This protein binds this small molecule.
Small molecule (SMILES): Cc1c(COc2ccc(F)c(F)c2F)oc2cccc(OCCCNCc3cccnc3)c12

Sequence of chain 1.A:
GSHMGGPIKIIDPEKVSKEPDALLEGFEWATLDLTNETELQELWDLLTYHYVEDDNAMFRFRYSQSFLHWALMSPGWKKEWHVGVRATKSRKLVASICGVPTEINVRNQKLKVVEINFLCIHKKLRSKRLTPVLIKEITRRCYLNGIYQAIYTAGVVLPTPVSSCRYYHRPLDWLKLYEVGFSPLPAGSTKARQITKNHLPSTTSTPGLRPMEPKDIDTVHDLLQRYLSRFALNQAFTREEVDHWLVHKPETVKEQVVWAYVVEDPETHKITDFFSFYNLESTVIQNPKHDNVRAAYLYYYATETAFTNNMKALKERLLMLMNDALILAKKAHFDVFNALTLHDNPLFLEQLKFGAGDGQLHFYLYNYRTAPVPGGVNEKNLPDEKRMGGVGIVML

Binding-site contacts:
Ligand atom CAK contacts residue HIS169 of chain 1.A at 3.4 Å.
Ligand atom OAU contacts residue TYR297 of chain 1.A at 3.8 Å.
Ligand atom FAB contacts residue VAL336 of chain 1.A at 3.4 Å.
Ligand atom CAL contacts residue TYR167 of chain 1.A at 3.8 Å (hydrophobic).
Ligand atom FAB contacts residue PHE182 of chain 1.A at 3.7 Å.
Ligand atom CAM contacts residue PHE61 of chain 1.A at 3.5 Å (hydrophobic).
Ligand atom FAB contacts residue LEU177 of chain 1.A at 3.8 Å.
Ligand atom CAG contacts residue TYR63 of chain 1.A at 3.4 Å (hydrophobic).
Ligand atom CBG contacts residue TYR167 of chain 1.A at 3.8 Å (hydrophobic).
Ligand atom CAF contacts residue ALA339 of chain 1.A at 3.5 Å (hydrophobic).
Ligand atom CAH contacts residue LEU396 of chain 1.A at 3.4 Å (hydrophobic).
Ligand atom OAW contacts residue TYR167 of chain 1.A at 3.6 Å.
Ligand atom CAO contacts residue LEU396 of chain 1.A at 3.0 Å (hydrophobic).
Ligand atom NAT contacts residue LEU396 of chain 1.A at 2.8 Å (h-bond).
Ligand atom NAS contacts residue TYR51 of chain 1.A at 3.2 Å.
Ligand atom CAQ contacts residue LEU396 of chain 1.A at 3.1 Å (hydrophobic).
Ligand atom CAG contacts residue PHE118 of chain 1.A at 3.3 Å (hydrophobic).
Ligand atom FAD contacts residue SER282 of chain 1.A at 3.2 Å.
Ligand atom FAD contacts residue TYR297 of chain 1.A at 3.4 Å.
Ligand atom FAC contacts residue VAL293 of chain 1.A at 3.4 Å.
Ligand atom CAI contacts residue LEU340 of chain 1.A at 3.7 Å (hydrophobic).
Ligand atom CAJ contacts residue PHE182 of chain 1.A at 2.6 Å (hydrophobic).
Ligand atom CBF contacts residue TYR167 of chain 1.A at 3.6 Å (hydrophobic).
Ligand atom CBE contacts residue TYR167 of chain 1.A at 3.7 Å (hydrophobic).
Ligand atom CAL contacts residue ASN338 of chain 1.A at 3.5 Å.
Ligand atom CAQ contacts residue LEU280 of chain 1.A at 3.7 Å (hydrophobic).
Ligand atom CAF contacts residue ASN338 of chain 1.A at 3.8 Å.
Ligand atom CAG contacts residue TYR51 of chain 1.A at 3.5 Å (hydrophobic).
Ligand atom CAE contacts residue PHE118 of chain 1.A at 3.6 Å (hydrophobic).
Ligand atom CBD contacts residue TYR297 of chain 1.A at 3.6 Å (hydrophobic).
Ligand atom CAY contacts residue PHE182 of chain 1.A at 3.6 Å (hydrophobic).
Ligand atom FAC contacts residue SER282 of chain 1.A at 3.6 Å.
Ligand atom CBG contacts residue TYR297 of chain 1.A at 3.7 Å (hydrophobic).
Ligand atom CAN contacts residue LEU396 of chain 1.A at 3.6 Å (hydrophobic).
Ligand atom FAB contacts residue VAL293 of chain 1.A at 3.5 Å.
Ligand atom NAS contacts residue TYR63 of chain 1.A at 2.5 Å (h-bond).
Ligand atom CAF contacts residue LEU340 of chain 1.A at 3.7 Å (hydrophobic).
Ligand atom CAM contacts residue TYR63 of chain 1.A at 3.4 Å (hydrophobic).
Ligand atom CAK contacts residue PHE182 of chain 1.A at 3.3 Å (hydrophobic).
Ligand atom OAW contacts residue HIS169 of chain 1.A at 2.9 Å.